Sequence of chain 1.A:
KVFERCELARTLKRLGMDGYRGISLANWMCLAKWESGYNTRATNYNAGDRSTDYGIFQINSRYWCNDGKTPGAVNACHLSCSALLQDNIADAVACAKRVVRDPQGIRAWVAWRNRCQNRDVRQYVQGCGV

A protein and the small-molecule ligand that binds it are described below.
Small molecule (SMILES): CC(=O)N[C@H]1CO[C@H](CO)[C@@H](O[C@@H]2O[C@H](CO)[C@@H](O)[C@H](O)[C@@H]2O)[C@@H]1O

Binding-site contacts:
Ligand atom O3 contacts residue TRP64 of chain 1.A at 3.1 Å (h-bond).
Ligand atom O4 contacts residue GLN104 of chain 1.A at 3.4 Å (h-bond).
Ligand atom O5 contacts residue GLN104 of chain 1.A at 2.8 Å (h-bond).
Ligand atom O5 contacts residue ASN60 of chain 1.A at 3.4 Å (h-bond).
Ligand atom C6 contacts residue TYR63 of chain 1.A at 3.8 Å (hydrophobic).
Ligand atom C1 contacts residue TYR63 of chain 1.A at 3.9 Å (hydrophobic).
Ligand atom O6 contacts residue GLN104 of chain 1.A at 2.8 Å (h-bond).
Ligand atom C5 contacts residue GLN104 of chain 1.A at 3.8 Å.
Ligand atom C6 contacts residue TRP64 of chain 1.A at 3.7 Å (hydrophobic).
Ligand atom O2 contacts residue GLN104 of chain 1.A at 3.2 Å (h-bond).
Ligand atom O7 contacts residue ASN60 of chain 1.A at 2.8 Å (h-bond).
Ligand atom C4 contacts residue TYR63 of chain 1.A at 3.8 Å (hydrophobic).
Ligand atom C3 contacts residue ALA108 of chain 1.A at 3.7 Å (hydrophobic).
Ligand atom C7 contacts residue ASN60 of chain 1.A at 3.9 Å.
Ligand atom C8 contacts residue GLN58 of chain 1.A at 3.8 Å.
Ligand atom C8 contacts residue TRP109 of chain 1.A at 3.2 Å (hydrophobic).
Ligand atom O6 contacts residue TRP64 of chain 1.A at 3.9 Å.
Ligand atom C1 contacts residue ASN60 of chain 1.A at 3.9 Å.
Ligand atom C2 contacts residue PGR1 of chain 1.D at 2.4 Å.
Ligand atom C8 contacts residue ALA108 of chain 1.A at 3.9 Å (hydrophobic).
Ligand atom O3 contacts residue GLN104 of chain 1.A at 3.2 Å (h-bond).
Ligand atom O7 contacts residue ILE59 of chain 1.A at 3.7 Å.
Ligand atom C6 contacts residue ASP102 of chain 1.A at 3.1 Å.
Ligand atom O6 contacts residue ASP102 of chain 1.A at 2.6 Å (salt-bridge).
Ligand atom C2 contacts residue ALA108 of chain 1.A at 3.4 Å (hydrophobic).
Ligand atom C6 contacts residue GLN104 of chain 1.A at 3.7 Å.
Ligand atom N2 contacts residue PGR1 of chain 1.D at 2.8 Å (h-bond).
Ligand atom C1 contacts residue PGR1 of chain 1.D at 1.4 Å.
Ligand atom C1 contacts residue GLN104 of chain 1.A at 3.7 Å.
Ligand atom C1 contacts residue ALA108 of chain 1.A at 3.4 Å (hydrophobic).
Ligand atom O7 contacts residue PGR1 of chain 1.D at 3.4 Å (h-bond).
Ligand atom C7 contacts residue PGR1 of chain 1.D at 3.3 Å.
Ligand atom C3 contacts residue GLN104 of chain 1.A at 3.8 Å.
Ligand atom C3 contacts residue PGR1 of chain 1.D at 3.7 Å.
Ligand atom C7 contacts residue ALA108 of chain 1.A at 3.7 Å (hydrophobic).
Ligand atom O5 contacts residue PGR1 of chain 1.D at 2.3 Å (h-bond).
Ligand atom C5 contacts residue PGR1 of chain 1.D at 3.6 Å.
Ligand atom N2 contacts residue ALA108 of chain 1.A at 2.7 Å (h-bond).
Ligand atom O3 contacts residue ALA108 of chain 1.A at 3.8 Å.
Ligand atom O7 contacts residue TRP64 of chain 1.A at 3.5 Å.